Binding-site contacts:
Ligand atom O5 contacts residue GLN10 of chain 1.D at 4.5 Å.
Ligand atom O6 contacts residue SER50 of chain 1.C at 3.8 Å.
Ligand atom C6 contacts residue ASP47 of chain 1.C at 3.6 Å.
Ligand atom C4 contacts residue SER50 of chain 1.C at 4.2 Å.
Ligand atom C5 contacts residue ASN43 of chain 1.C at 3.6 Å.
Ligand atom C4 contacts residue ASN43 of chain 1.C at 4.2 Å.
Ligand atom C2 contacts residue ASN43 of chain 1.C at 2.4 Å.
Ligand atom O7 contacts residue ASN43 of chain 1.C at 4.0 Å.
Ligand atom O4 contacts residue GLN10 of chain 1.D at 4.5 Å.
Ligand atom O6 contacts residue GLU46 of chain 1.C at 4.5 Å.
Ligand atom C7 contacts residue ASN43 of chain 1.C at 3.7 Å.
Ligand atom N2 contacts residue ASN43 of chain 1.C at 2.9 Å (h-bond).
Ligand atom O6 contacts residue GLN10 of chain 1.D at 3.6 Å (h-bond).
Ligand atom C6 contacts residue GLN10 of chain 1.D at 4.0 Å.
Ligand atom C3 contacts residue ASN43 of chain 1.C at 3.8 Å.
Ligand atom O5 contacts residue SER50 of chain 1.C at 4.0 Å.
Ligand atom C5 contacts residue SER50 of chain 1.C at 4.0 Å.
Ligand atom C1 contacts residue ASN43 of chain 1.C at 1.4 Å.
Ligand atom O6 contacts residue ASP47 of chain 1.C at 2.8 Å (salt-bridge).
Ligand atom O5 contacts residue ASN43 of chain 1.C at 2.3 Å (h-bond).
Ligand atom C5 contacts residue GLN10 of chain 1.D at 3.6 Å.
Ligand atom O6 contacts residue THR45 of chain 1.C at 4.4 Å.
Ligand atom O5 contacts residue GLU46 of chain 1.C at 4.0 Å.
Ligand atom C6 contacts residue SER50 of chain 1.C at 3.1 Å.

Sequence of chain 1.C:
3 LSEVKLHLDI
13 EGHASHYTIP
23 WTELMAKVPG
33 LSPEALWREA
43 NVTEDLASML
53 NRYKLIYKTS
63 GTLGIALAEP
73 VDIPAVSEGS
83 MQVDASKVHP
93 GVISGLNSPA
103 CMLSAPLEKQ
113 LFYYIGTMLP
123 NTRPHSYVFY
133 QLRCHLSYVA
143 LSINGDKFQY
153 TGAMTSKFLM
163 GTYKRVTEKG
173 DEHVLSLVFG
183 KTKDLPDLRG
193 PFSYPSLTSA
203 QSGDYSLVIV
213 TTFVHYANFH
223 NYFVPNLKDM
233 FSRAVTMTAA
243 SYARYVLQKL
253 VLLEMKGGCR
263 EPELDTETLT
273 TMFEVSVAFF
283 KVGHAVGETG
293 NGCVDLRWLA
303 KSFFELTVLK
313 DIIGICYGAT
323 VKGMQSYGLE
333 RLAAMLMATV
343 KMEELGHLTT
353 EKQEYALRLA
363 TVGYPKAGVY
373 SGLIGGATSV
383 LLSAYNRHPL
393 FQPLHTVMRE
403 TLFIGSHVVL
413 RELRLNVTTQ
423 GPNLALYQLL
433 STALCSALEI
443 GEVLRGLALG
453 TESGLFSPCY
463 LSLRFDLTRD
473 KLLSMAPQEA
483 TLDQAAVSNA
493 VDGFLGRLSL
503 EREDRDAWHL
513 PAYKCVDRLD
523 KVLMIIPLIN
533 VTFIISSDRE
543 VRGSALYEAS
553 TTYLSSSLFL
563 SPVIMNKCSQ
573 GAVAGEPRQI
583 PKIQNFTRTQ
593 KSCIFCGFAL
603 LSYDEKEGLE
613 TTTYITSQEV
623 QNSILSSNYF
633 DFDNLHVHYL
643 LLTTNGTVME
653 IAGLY

A protein and the small-molecule ligand that binds it are described below.
Small molecule (SMILES): CC(=O)N[C@@H]1[C@@H](O)[C@H](O)[C@@H](CO)O[C@H]1O

Sequence of chain 1.D:
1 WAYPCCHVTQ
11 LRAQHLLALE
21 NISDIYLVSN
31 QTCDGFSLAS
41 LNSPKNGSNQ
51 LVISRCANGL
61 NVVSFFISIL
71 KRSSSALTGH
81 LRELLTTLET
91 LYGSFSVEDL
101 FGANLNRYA